Sequence of chain 1.H:
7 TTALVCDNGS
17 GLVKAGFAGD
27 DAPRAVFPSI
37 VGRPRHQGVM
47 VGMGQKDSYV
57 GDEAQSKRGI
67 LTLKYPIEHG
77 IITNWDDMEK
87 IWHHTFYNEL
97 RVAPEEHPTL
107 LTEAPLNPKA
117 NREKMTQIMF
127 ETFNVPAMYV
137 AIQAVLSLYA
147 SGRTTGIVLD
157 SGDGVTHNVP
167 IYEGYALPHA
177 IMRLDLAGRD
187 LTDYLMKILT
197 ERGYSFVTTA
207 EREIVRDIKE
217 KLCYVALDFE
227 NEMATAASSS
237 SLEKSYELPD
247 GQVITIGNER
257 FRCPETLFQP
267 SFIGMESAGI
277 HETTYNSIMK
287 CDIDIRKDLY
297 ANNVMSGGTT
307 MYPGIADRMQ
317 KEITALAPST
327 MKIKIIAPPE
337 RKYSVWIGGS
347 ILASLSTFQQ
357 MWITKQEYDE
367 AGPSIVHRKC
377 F

Sequence of chain 1.B:
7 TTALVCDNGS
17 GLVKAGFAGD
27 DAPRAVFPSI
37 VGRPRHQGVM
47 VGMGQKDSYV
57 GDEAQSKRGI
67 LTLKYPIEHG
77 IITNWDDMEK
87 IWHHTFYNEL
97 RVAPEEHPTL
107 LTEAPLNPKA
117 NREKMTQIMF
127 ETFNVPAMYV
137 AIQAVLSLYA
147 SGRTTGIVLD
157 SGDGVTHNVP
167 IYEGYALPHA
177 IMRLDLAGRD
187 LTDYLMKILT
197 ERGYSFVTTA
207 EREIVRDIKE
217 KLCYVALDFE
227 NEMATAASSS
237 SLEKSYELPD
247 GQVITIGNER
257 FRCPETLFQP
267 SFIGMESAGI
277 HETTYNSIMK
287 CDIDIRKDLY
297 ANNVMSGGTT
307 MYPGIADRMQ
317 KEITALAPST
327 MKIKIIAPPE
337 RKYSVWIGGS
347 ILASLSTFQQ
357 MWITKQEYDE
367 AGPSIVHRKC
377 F

Sequence of chain 1.E:
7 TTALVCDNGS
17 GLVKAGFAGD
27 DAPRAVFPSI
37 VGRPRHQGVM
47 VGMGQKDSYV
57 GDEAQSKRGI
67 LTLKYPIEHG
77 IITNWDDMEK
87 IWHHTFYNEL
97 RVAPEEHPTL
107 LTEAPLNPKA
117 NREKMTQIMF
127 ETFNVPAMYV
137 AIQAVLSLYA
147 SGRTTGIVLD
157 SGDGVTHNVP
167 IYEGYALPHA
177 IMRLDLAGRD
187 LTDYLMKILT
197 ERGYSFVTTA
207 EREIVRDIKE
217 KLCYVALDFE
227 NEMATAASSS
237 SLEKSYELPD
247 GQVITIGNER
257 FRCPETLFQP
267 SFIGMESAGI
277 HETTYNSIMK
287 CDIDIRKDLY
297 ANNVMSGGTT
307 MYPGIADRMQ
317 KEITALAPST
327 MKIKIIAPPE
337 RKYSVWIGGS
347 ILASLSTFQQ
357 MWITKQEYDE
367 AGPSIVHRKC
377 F

Binding-site contacts:
Ligand atom NE1 contacts residue ASP181 of chain 1.H at 2.8 Å (salt-bridge).
Ligand atom C contacts residue SER201 of chain 1.E at 3.8 Å.
Ligand atom CD1 contacts residue ASP181 of chain 1.H at 3.8 Å.
Ligand atom OD1 contacts residue GLU74 of chain 1.H at 3.2 Å (salt-bridge).
Ligand atom CG contacts residue SER201 of chain 1.E at 3.8 Å.
Ligand atom CH2 contacts residue ILE77 of chain 1.H at 3.7 Å (hydrophobic).
Ligand atom OG1 contacts residue ARG292 of chain 1.B at 3.8 Å.
Ligand atom CG2 contacts residue PHE202 of chain 1.E at 3.8 Å (hydrophobic).
Ligand atom CB contacts residue GLU74 of chain 1.H at 3.4 Å.
Ligand atom CB contacts residue GLY199 of chain 1.E at 3.5 Å.
Ligand atom CA contacts residue SER201 of chain 1.E at 3.2 Å.
Ligand atom CZ3 contacts residue GLY199 of chain 1.E at 3.7 Å.
Ligand atom CZ2 contacts residue ARG179 of chain 1.H at 3.5 Å.
Ligand atom CG2 contacts residue ILE289 of chain 1.B at 3.6 Å (hydrophobic).
Ligand atom CB contacts residue GLU207 of chain 1.E at 3.7 Å.
Ligand atom CZ3 contacts residue PRO114 of chain 1.H at 3.4 Å (hydrophobic).
Ligand atom CE2 contacts residue ILE77 of chain 1.H at 3.2 Å (hydrophobic).
Ligand atom NE1 contacts residue ILE77 of chain 1.H at 3.7 Å.
Ligand atom CE3 contacts residue GLY199 of chain 1.E at 2.9 Å.
Ligand atom O contacts residue GLN248 of chain 1.E at 3.7 Å.
Ligand atom CG contacts residue GLY199 of chain 1.E at 3.7 Å.
Ligand atom N contacts residue GLY199 of chain 1.E at 3.1 Å (h-bond).
Ligand atom O contacts residue SER201 of chain 1.E at 3.3 Å (h-bond).
Ligand atom CD1 contacts residue GLY199 of chain 1.E at 3.6 Å.
Ligand atom CB contacts residue GLU74 of chain 1.H at 3.4 Å.
Ligand atom O1 contacts residue GLY199 of chain 1.E at 3.3 Å.
Ligand atom N contacts residue GLY199 of chain 1.E at 3.8 Å.
Ligand atom CE2 contacts residue ASP181 of chain 1.H at 3.6 Å.
Ligand atom CB contacts residue TYR200 of chain 1.E at 3.6 Å (hydrophobic).
Ligand atom CH2 contacts residue LEU112 of chain 1.H at 3.7 Å (hydrophobic).
Ligand atom CD2 contacts residue ILE77 of chain 1.H at 3.4 Å (hydrophobic).
Ligand atom CE2 contacts residue SER201 of chain 1.E at 3.6 Å.
Ligand atom CG contacts residue GLU74 of chain 1.H at 3.1 Å.
Ligand atom CE3 contacts residue ILE77 of chain 1.H at 3.7 Å (hydrophobic).
Ligand atom CD2 contacts residue SER201 of chain 1.E at 3.6 Å.
Ligand atom CD2 contacts residue GLY199 of chain 1.E at 3.7 Å.
Ligand atom CZ2 contacts residue ILE77 of chain 1.H at 3.4 Å (hydrophobic).
Ligand atom CB contacts residue THR79 of chain 1.H at 3.5 Å.
Ligand atom CB contacts residue GLY199 of chain 1.E at 3.7 Å.
Ligand atom CB contacts residue SER201 of chain 1.E at 3.5 Å.

The protein below binds the small molecule below.
Small molecule (SMILES): C[C@@H]1NC(=O)[C@H](C[C@@](C)(O)CO)NC(=O)[C@@H]2CC3=c4ccccc4=N[C@H]3SC[C@H](NC(=O)[C@@H]([C@H](C)O)NC1=O)C(=O)N1C[C@H](O)C[C@H]1C(=O)N[C@@H](C)C(=O)N2